Sequence of chain 2.A:
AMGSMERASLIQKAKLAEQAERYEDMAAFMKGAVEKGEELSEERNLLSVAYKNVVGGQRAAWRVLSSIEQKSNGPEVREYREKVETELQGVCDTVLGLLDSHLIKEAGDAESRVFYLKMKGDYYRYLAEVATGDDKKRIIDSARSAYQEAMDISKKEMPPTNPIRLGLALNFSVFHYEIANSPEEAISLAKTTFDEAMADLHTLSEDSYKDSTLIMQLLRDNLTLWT

Binding-site contacts:
Ligand atom C04 contacts residue TRP13 of chain 2.B at 3.7 Å (hydrophobic).
Ligand atom N06 contacts residue TRP13 of chain 2.B at 4.0 Å.
Ligand atom C16 contacts residue PRO171 of chain 2.A at 3.7 Å (hydrophobic).
Ligand atom C16 contacts residue TRP13 of chain 2.B at 4.1 Å (hydrophobic).
Ligand atom C18 contacts residue TRP13 of chain 2.B at 3.4 Å (hydrophobic).
Ligand atom C03 contacts residue LYS126 of chain 2.A at 2.9 Å.
Ligand atom C01 contacts residue LYS126 of chain 2.A at 1.4 Å.
Ligand atom C15 contacts residue PRO171 of chain 2.A at 3.9 Å (hydrophobic).
Ligand atom CL1 contacts residue TRP13 of chain 2.B at 3.4 Å.
Ligand atom CL1 contacts residue PHE123 of chain 2.A at 3.5 Å.
Ligand atom C08 contacts residue ASN46 of chain 2.A at 3.4 Å.
Ligand atom C01 contacts residue ILE172 of chain 2.A at 3.7 Å (hydrophobic).
Ligand atom C03 contacts residue TRP13 of chain 2.B at 3.6 Å (hydrophobic).
Ligand atom C13 contacts residue ASN46 of chain 2.A at 3.8 Å.
Ligand atom C02 contacts residue TRP13 of chain 2.B at 3.5 Å (hydrophobic).
Ligand atom C12 contacts residue ASN46 of chain 2.A at 3.5 Å.
Ligand atom C05 contacts residue TRP13 of chain 2.B at 3.5 Å (hydrophobic).
Ligand atom C04 contacts residue PRO171 of chain 2.A at 3.4 Å (hydrophobic).
Ligand atom C09 contacts residue CSO42 of chain 2.A at 4.1 Å.
Ligand atom C17 contacts residue ASN46 of chain 2.A at 3.8 Å.
Ligand atom C10 contacts residue CSO42 of chain 2.A at 3.3 Å.
Ligand atom C03 contacts residue GLY175 of chain 2.A at 4.0 Å.
Ligand atom CL1 contacts residue SER49 of chain 2.A at 3.5 Å.
Ligand atom C02 contacts residue ILE172 of chain 2.A at 3.6 Å (hydrophobic).
Ligand atom C11 contacts residue ASN46 of chain 2.A at 2.6 Å.
Ligand atom C18 contacts residue ILE172 of chain 2.A at 3.9 Å (hydrophobic).
Ligand atom C03 contacts residue PRO171 of chain 2.A at 3.5 Å (hydrophobic).
Ligand atom C11 contacts residue CSO42 of chain 2.A at 3.4 Å.
Ligand atom C18 contacts residue LYS126 of chain 2.A at 3.7 Å.
Ligand atom C03 contacts residue ILE172 of chain 2.A at 3.9 Å (hydrophobic).
Ligand atom C17 contacts residue TRP13 of chain 2.B at 3.4 Å (hydrophobic).
Ligand atom C02 contacts residue LYS126 of chain 2.A at 2.5 Å.
Ligand atom N06 contacts residue PRO171 of chain 2.A at 3.9 Å.
Ligand atom C04 contacts residue ILE223 of chain 2.A at 3.8 Å (hydrophobic).
Ligand atom C11 contacts residue PHE123 of chain 2.A at 3.8 Å (hydrophobic).
Ligand atom C01 contacts residue TRP13 of chain 2.B at 3.6 Å (hydrophobic).
Ligand atom C12 contacts residue PHE123 of chain 2.A at 3.7 Å (hydrophobic).
Ligand atom CL1 contacts residue ASN46 of chain 2.A at 3.9 Å.
Ligand atom C10 contacts residue ASN46 of chain 2.A at 1.4 Å.
Ligand atom C09 contacts residue ASN46 of chain 2.A at 2.1 Å.

This protein binds this small molecule.
Small molecule (SMILES): O=Cc1ccc(-n2ccnc2-c2ccccc2)cc1Cl

Sequence of chain 2.B:
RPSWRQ